Sequence of chain 1.B:
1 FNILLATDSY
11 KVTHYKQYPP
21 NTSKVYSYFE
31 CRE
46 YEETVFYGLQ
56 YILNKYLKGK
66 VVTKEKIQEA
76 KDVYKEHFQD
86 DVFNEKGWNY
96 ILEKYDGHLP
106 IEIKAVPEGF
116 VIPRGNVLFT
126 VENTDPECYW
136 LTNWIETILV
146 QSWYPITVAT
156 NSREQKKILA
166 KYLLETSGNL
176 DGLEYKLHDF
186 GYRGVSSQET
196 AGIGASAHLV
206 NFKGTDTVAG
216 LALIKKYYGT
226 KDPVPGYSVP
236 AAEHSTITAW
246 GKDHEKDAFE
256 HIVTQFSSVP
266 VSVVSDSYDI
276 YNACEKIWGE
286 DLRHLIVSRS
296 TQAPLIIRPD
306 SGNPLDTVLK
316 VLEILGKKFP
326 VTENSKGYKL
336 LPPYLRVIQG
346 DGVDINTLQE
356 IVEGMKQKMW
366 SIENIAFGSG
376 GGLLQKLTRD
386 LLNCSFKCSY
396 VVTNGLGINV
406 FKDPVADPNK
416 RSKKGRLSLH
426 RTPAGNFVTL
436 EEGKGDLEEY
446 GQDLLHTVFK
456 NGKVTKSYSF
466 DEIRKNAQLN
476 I

Binding-site contacts:
Ligand atom C20 contacts residue TYR10 of chain 1.A at 3.5 Å (hydrophobic).
Ligand atom C6 contacts residue HIS183 of chain 1.B at 3.6 Å.
Ligand atom C18 contacts residue TYR10 of chain 1.A at 3.4 Å (hydrophobic).
Ligand atom C16 contacts residue PHE185 of chain 1.B at 3.7 Å (hydrophobic).
Ligand atom C15 contacts residue ASP211 of chain 1.B at 3.4 Å.
Ligand atom C16 contacts residue ASP8 of chain 1.A at 3.8 Å.
Ligand atom C5 contacts residue HIS183 of chain 1.B at 3.6 Å.
Ligand atom N2 contacts residue PHE185 of chain 1.B at 3.4 Å.
Ligand atom C2 contacts residue SER267 of chain 1.B at 3.5 Å.
Ligand atom O contacts residue ARG303 of chain 1.B at 3.3 Å.
Ligand atom N contacts residue ALA236 of chain 1.B at 3.8 Å.
Ligand atom C14 contacts residue ASP211 of chain 1.B at 3.6 Å.
Ligand atom C5 contacts residue VAL234 of chain 1.B at 3.6 Å (hydrophobic).
Ligand atom C2 contacts residue ILE343 of chain 1.B at 3.8 Å (hydrophobic).
Ligand atom O contacts residue PHE185 of chain 1.B at 3.5 Å.
Ligand atom O1 contacts residue ILE301 of chain 1.B at 3.5 Å.
Ligand atom C8 contacts residue TYR180 of chain 1.B at 3.5 Å (hydrophobic).
Ligand atom C13 contacts residue TYR10 of chain 1.A at 3.8 Å (hydrophobic).
Ligand atom C17 contacts residue ARG188 of chain 1.B at 3.5 Å.
Ligand atom C3 contacts residue ILE343 of chain 1.B at 3.4 Å (hydrophobic).
Ligand atom C contacts residue SER267 of chain 1.B at 3.6 Å.
Ligand atom O1 contacts residue ALA371 of chain 1.B at 3.5 Å.
Ligand atom C6 contacts residue VAL234 of chain 1.B at 3.6 Å (hydrophobic).
Ligand atom C13 contacts residue ASP211 of chain 1.B at 3.2 Å.
Ligand atom C16 contacts residue ARG188 of chain 1.B at 3.7 Å.
Ligand atom C15 contacts residue TYR10 of chain 1.A at 3.7 Å (hydrophobic).
Ligand atom N contacts residue PHE185 of chain 1.B at 3.6 Å.
Ligand atom C20 contacts residue ARG303 of chain 1.B at 3.4 Å.
Ligand atom C19 contacts residue TYR10 of chain 1.A at 3.5 Å (hydrophobic).
Ligand atom C17 contacts residue TYR10 of chain 1.A at 3.5 Å (hydrophobic).
Ligand atom N2 contacts residue ALA236 of chain 1.B at 3.7 Å.
Ligand atom C14 contacts residue PHE185 of chain 1.B at 3.7 Å (hydrophobic).
Ligand atom C contacts residue PHE185 of chain 1.B at 3.3 Å (hydrophobic).
Ligand atom C19 contacts residue PHE185 of chain 1.B at 3.5 Å (hydrophobic).
Ligand atom C contacts residue ALA236 of chain 1.B at 3.5 Å (hydrophobic).
Ligand atom C13 contacts residue PHE185 of chain 1.B at 3.6 Å (hydrophobic).
Ligand atom O contacts residue SER267 of chain 1.B at 2.7 Å (h-bond).
Ligand atom O2 contacts residue PRO265 of chain 1.B at 3.7 Å.
Ligand atom C18 contacts residue PHE185 of chain 1.B at 3.6 Å (hydrophobic).
Ligand atom C20 contacts residue PHE185 of chain 1.B at 3.6 Å (hydrophobic).

A small-molecule ligand and the protein it binds are described below.
Small molecule (SMILES): O=C(NC[C@@H]1CCOC1)c1ccc(NC(=O)N2Cc3ccccc3C2)cc1

Sequence of chain 1.A:
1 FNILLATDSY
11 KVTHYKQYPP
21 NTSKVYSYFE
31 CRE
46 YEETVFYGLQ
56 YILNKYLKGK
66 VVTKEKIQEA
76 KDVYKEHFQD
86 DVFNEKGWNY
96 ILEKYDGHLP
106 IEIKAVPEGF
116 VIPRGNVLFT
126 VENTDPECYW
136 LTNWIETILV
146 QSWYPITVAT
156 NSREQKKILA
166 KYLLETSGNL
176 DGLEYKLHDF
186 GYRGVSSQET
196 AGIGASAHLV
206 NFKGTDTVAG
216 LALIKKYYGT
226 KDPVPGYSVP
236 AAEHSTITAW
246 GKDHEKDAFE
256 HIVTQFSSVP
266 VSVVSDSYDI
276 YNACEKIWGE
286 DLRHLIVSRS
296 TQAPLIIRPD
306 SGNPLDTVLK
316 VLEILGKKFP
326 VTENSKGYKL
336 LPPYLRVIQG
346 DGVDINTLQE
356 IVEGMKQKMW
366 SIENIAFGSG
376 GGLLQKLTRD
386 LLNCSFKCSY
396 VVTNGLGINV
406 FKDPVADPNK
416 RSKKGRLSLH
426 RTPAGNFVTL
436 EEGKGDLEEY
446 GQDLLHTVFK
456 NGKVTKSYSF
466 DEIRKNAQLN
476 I